Binding-site contacts:
Ligand atom CD1 contacts residue EDO1 of chain 2.M at 3.7 Å.
Ligand atom O contacts residue GLN9 of chain 2.A at 2.8 Å (h-bond).
Ligand atom CA contacts residue GLN9 of chain 2.A at 3.2 Å.
Ligand atom CG2 contacts residue EDO1 of chain 2.I at 3.7 Å.
Ligand atom CH2 contacts residue PHE88 of chain 1.A at 3.5 Å (hydrophobic).
Ligand atom CB contacts residue EDO1 of chain 2.M at 3.8 Å.
Ligand atom CB contacts residue ARG93 of chain 1.A at 3.9 Å.
Ligand atom CD contacts residue CYS7 of chain 2.A at 3.2 Å (hydrophobic).
Ligand atom CZ3 contacts residue PHE88 of chain 1.A at 3.8 Å (hydrophobic).
Ligand atom O contacts residue ILE8 of chain 2.A at 3.5 Å.
Ligand atom O contacts residue PHE10 of chain 2.A at 3.4 Å.
Ligand atom CG2 contacts residue THR11 of chain 2.A at 3.9 Å.
Ligand atom CE2 contacts residue HIS115 of chain 1.A at 3.8 Å.
Ligand atom CZ2 contacts residue HIS115 of chain 1.A at 3.6 Å.
Ligand atom CG contacts residue CYS7 of chain 2.A at 3.8 Å (hydrophobic).
Ligand atom NE1 contacts residue HIS115 of chain 1.A at 3.4 Å (h-bond).
Ligand atom CD2 contacts residue PHE10 of chain 2.A at 3.8 Å (hydrophobic).
Ligand atom C contacts residue GLN9 of chain 2.A at 3.5 Å.
Ligand atom NE1 contacts residue THR119 of chain 1.A at 3.7 Å.
Ligand atom CE3 contacts residue GLN9 of chain 2.A at 3.5 Å.
Ligand atom N contacts residue EDO1 of chain 2.M at 3.8 Å.
Ligand atom CE3 contacts residue ILE8 of chain 2.A at 3.5 Å (hydrophobic).
Ligand atom CZ3 contacts residue PHE10 of chain 2.A at 3.8 Å (hydrophobic).
Ligand atom CE2 contacts residue PHE10 of chain 2.A at 3.5 Å (hydrophobic).
Ligand atom CE2 contacts residue THR119 of chain 1.A at 3.7 Å.
Ligand atom CG1 contacts residue THR11 of chain 2.A at 3.6 Å.
Ligand atom CH2 contacts residue PHE10 of chain 2.A at 3.8 Å (hydrophobic).
Ligand atom CZ3 contacts residue LEU94 of chain 1.A at 3.8 Å (hydrophobic).
Ligand atom O contacts residue EDO1 of chain 2.M at 3.7 Å.
Ligand atom O contacts residue GLN9 of chain 2.A at 3.8 Å.
Ligand atom N contacts residue GLN9 of chain 2.A at 2.9 Å (h-bond).
Ligand atom C contacts residue PHE10 of chain 2.A at 3.7 Å (hydrophobic).
Ligand atom CB contacts residue GLN9 of chain 2.A at 3.5 Å.
Ligand atom C contacts residue EDO1 of chain 2.M at 3.7 Å.
Ligand atom NE1 contacts residue PHE10 of chain 2.A at 3.4 Å.
Ligand atom CE3 contacts residue PHE10 of chain 2.A at 3.6 Å (hydrophobic).
Ligand atom CG2 contacts residue GLN9 of chain 2.A at 3.7 Å.
Ligand atom O contacts residue THR11 of chain 2.A at 3.0 Å (h-bond).
Ligand atom CD1 contacts residue PHE10 of chain 2.A at 3.7 Å (hydrophobic).
Ligand atom CZ2 contacts residue THR119 of chain 1.A at 3.8 Å.

Sequence of chain 2.A:
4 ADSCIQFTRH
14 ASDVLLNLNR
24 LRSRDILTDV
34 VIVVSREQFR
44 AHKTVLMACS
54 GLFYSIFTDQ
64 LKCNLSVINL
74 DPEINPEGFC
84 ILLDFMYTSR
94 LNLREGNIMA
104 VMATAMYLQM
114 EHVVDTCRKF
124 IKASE

This small molecule binds to this protein.
Small molecule (SMILES): CC[C@H](C)[C@H](NC(=O)[C@@H](NC(=O)[C@H](CC1=CN=C2CC=CC=C12)NC(C)=O)C(C)C)C(=O)N1CCC[C@H]1C(N)=O

Sequence of chain 1.A:
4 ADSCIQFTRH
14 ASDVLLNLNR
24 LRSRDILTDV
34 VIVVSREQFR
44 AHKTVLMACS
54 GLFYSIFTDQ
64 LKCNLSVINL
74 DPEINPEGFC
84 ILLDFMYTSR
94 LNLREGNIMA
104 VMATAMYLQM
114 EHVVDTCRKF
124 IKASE